Binding-site contacts:
Ligand atom O2 contacts residue MET146 of chain 1.A at 3.8 Å.
Ligand atom C2 contacts residue GLU94 of chain 1.A at 3.5 Å.
Ligand atom O5 contacts residue LYS42 of chain 1.A at 2.9 Å (salt-bridge).
Ligand atom C14 contacts residue ASP161 of chain 1.A at 3.3 Å.
Ligand atom O5 contacts residue GLU64 of chain 1.A at 2.5 Å (salt-bridge).
Ligand atom C10 contacts residue LEU93 of chain 1.A at 3.6 Å (hydrophobic).
Ligand atom O6 contacts residue GLU64 of chain 1.A at 2.5 Å (salt-bridge).
Ligand atom C2 contacts residue ALA40 of chain 1.A at 3.5 Å (hydrophobic).
Ligand atom C13 contacts residue PHE162 of chain 1.A at 3.5 Å (hydrophobic).
Ligand atom O1 contacts residue VAL96 of chain 1.A at 2.5 Å (h-bond).
Ligand atom C2 contacts residue VAL96 of chain 1.A at 3.7 Å (hydrophobic).
Ligand atom C15 contacts residue ASP161 of chain 1.A at 3.5 Å.
Ligand atom C7 contacts residue ILE160 of chain 1.A at 3.8 Å (hydrophobic).
Ligand atom O1 contacts residue ALA40 of chain 1.A at 3.6 Å.
Ligand atom C3 contacts residue ALA40 of chain 1.A at 3.8 Å (hydrophobic).
Ligand atom C13 contacts residue GLU64 of chain 1.A at 3.3 Å.
Ligand atom C15 contacts residue LEU93 of chain 1.A at 3.6 Å (hydrophobic).
Ligand atom O6 contacts residue PHE162 of chain 1.A at 2.9 Å (h-bond).
Ligand atom C8 contacts residue ILE160 of chain 1.A at 3.6 Å (hydrophobic).
Ligand atom O2 contacts residue LEU19 of chain 1.A at 3.7 Å.
Ligand atom C1 contacts residue ALA40 of chain 1.A at 3.7 Å (hydrophobic).
Ligand atom C1 contacts residue GLU94 of chain 1.A at 3.4 Å.
Ligand atom O4 contacts residue LEU93 of chain 1.A at 3.6 Å.
Ligand atom C11 contacts residue ASP161 of chain 1.A at 3.7 Å.
Ligand atom O1 contacts residue GLU94 of chain 1.A at 2.7 Å (salt-bridge).
Ligand atom C14 contacts residue ILE77 of chain 1.A at 3.5 Å (hydrophobic).
Ligand atom O6 contacts residue LEU68 of chain 1.A at 3.5 Å.
Ligand atom C13 contacts residue ASP161 of chain 1.A at 3.3 Å.
Ligand atom C12 contacts residue LYS42 of chain 1.A at 3.7 Å.
Ligand atom C11 contacts residue LYS42 of chain 1.A at 3.5 Å.
Ligand atom C3 contacts residue VAL96 of chain 1.A at 3.8 Å (hydrophobic).
Ligand atom O4 contacts residue ILE160 of chain 1.A at 3.8 Å.
Ligand atom C15 contacts residue ILE160 of chain 1.A at 3.6 Å (hydrophobic).
Ligand atom C15 contacts residue ILE77 of chain 1.A at 3.8 Å (hydrophobic).
Ligand atom C12 contacts residue ASP161 of chain 1.A at 3.3 Å.
Ligand atom C10 contacts residue ASP161 of chain 1.A at 3.7 Å.
Ligand atom O1 contacts residue LEU95 of chain 1.A at 3.0 Å.
Ligand atom O3 contacts residue VAL27 of chain 1.A at 3.8 Å.
Ligand atom O5 contacts residue ASP161 of chain 1.A at 3.5 Å (salt-bridge).
Ligand atom C12 contacts residue GLU64 of chain 1.A at 3.3 Å.

Sequence of chain 1.A:
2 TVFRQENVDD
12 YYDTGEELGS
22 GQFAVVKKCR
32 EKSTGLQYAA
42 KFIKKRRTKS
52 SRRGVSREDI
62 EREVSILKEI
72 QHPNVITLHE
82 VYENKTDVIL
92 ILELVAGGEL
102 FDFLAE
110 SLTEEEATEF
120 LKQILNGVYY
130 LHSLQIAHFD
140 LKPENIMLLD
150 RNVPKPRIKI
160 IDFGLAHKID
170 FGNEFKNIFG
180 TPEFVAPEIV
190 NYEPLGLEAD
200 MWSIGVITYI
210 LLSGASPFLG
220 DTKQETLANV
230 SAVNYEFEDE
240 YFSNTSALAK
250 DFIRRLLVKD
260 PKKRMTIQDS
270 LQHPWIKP

This protein binds this small molecule.
Small molecule (SMILES): O=c1cc(-c2ccc(O)c(O)c2)oc2cc(O)cc(O)c12